The small molecule below binds the protein below.
Small molecule (SMILES): CC(=O)N[C@@H]1[C@@H](O)[C@H](O)[C@@H](CO)O[C@H]1O

Binding-site contacts:
Ligand atom N2 contacts residue GLU130 of chain 1.C at 4.0 Å.
Ligand atom N2 contacts residue ASN163 of chain 1.C at 2.9 Å (h-bond).
Ligand atom C7 contacts residue ASN163 of chain 1.C at 3.8 Å.
Ligand atom N2 contacts residue GLN113 of chain 1.C at 4.2 Å.
Ligand atom C3 contacts residue GLU130 of chain 1.C at 3.9 Å.
Ligand atom C1 contacts residue ASN163 of chain 1.C at 1.4 Å.
Ligand atom C8 contacts residue GLN113 of chain 1.C at 3.6 Å.
Ligand atom C4 contacts residue ASN163 of chain 1.C at 4.2 Å.
Ligand atom C5 contacts residue ASN163 of chain 1.C at 3.7 Å.
Ligand atom C2 contacts residue GLU130 of chain 1.C at 4.2 Å.
Ligand atom C7 contacts residue GLN113 of chain 1.C at 4.5 Å.
Ligand atom O5 contacts residue ASN163 of chain 1.C at 2.4 Å (h-bond).
Ligand atom C1 contacts residue GLU130 of chain 1.C at 4.2 Å.
Ligand atom O7 contacts residue ASN163 of chain 1.C at 4.2 Å.
Ligand atom C3 contacts residue ASN163 of chain 1.C at 3.8 Å.
Ligand atom C2 contacts residue ASN163 of chain 1.C at 2.4 Å.

Sequence of chain 1.C:
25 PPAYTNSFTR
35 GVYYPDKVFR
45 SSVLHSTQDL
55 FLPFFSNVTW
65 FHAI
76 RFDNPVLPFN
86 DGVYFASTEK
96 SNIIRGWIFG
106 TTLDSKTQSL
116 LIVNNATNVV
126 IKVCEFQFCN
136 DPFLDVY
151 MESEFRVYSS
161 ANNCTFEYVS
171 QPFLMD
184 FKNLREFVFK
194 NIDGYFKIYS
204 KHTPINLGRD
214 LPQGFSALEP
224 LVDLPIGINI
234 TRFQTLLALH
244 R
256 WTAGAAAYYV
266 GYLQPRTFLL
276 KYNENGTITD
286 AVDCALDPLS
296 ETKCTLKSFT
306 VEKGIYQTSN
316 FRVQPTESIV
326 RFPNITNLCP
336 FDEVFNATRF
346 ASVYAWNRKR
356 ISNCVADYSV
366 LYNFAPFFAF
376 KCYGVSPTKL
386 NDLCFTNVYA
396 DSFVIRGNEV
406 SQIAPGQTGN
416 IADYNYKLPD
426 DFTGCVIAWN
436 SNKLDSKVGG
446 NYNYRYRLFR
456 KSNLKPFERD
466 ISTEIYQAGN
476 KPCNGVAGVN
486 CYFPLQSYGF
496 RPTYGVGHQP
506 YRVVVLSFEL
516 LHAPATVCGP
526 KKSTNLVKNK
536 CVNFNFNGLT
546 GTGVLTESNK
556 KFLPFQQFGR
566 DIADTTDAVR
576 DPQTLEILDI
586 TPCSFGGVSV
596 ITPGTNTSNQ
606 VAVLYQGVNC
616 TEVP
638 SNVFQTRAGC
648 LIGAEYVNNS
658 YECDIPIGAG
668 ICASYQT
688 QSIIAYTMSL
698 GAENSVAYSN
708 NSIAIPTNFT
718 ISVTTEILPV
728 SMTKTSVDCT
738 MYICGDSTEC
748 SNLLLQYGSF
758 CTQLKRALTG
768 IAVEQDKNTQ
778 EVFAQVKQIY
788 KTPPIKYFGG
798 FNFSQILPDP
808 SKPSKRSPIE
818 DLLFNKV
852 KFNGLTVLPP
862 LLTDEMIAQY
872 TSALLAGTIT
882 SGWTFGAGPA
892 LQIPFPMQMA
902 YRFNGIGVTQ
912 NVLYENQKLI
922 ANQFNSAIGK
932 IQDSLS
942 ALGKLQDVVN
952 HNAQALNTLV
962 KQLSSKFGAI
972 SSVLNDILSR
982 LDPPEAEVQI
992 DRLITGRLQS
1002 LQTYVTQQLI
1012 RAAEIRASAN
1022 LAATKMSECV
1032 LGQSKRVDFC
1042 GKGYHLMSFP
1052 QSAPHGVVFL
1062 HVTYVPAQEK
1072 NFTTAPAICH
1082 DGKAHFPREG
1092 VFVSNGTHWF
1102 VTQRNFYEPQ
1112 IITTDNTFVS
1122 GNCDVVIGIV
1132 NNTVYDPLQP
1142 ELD